Binding-site contacts:
Ligand atom CAG contacts residue HEM1 of chain 1.F at 4.1 Å.
Ligand atom NAH contacts residue TRP74 of chain 1.B at 3.1 Å (h-bond).
Ligand atom CAG contacts residue TRP74 of chain 1.B at 3.9 Å (hydrophobic).
Ligand atom NAH contacts residue HEM1 of chain 1.F at 3.5 Å.
Ligand atom CAD contacts residue HEM1 of chain 1.F at 3.3 Å.
Ligand atom CAA contacts residue HEM1 of chain 1.F at 3.8 Å.
Ligand atom CAA contacts residue MET1 of chain 1.B at 4.3 Å (hydrophobic).
Ligand atom OAB contacts residue TRP74 of chain 1.B at 3.7 Å.
Ligand atom CAC contacts residue HEM1 of chain 1.F at 2.4 Å.
Ligand atom CAA contacts residue VAL5 of chain 1.B at 3.5 Å (hydrophobic).
Ligand atom OAB contacts residue MET144 of chain 1.B at 3.0 Å (h-bond).
Ligand atom CAC contacts residue TRP74 of chain 1.B at 2.5 Å (hydrophobic).
Ligand atom CAG contacts residue PHE70 of chain 1.B at 3.9 Å (hydrophobic).
Ligand atom CAE contacts residue HEM1 of chain 1.F at 2.7 Å.
Ligand atom CAD contacts residue TRP74 of chain 1.B at 3.1 Å (hydrophobic).
Ligand atom CAG contacts residue MET144 of chain 1.B at 3.4 Å (hydrophobic).
Ligand atom CAA contacts residue MET144 of chain 1.B at 3.6 Å (hydrophobic).
Ligand atom CAE contacts residue TRP74 of chain 1.B at 2.7 Å (hydrophobic).
Ligand atom CAC contacts residue LEU148 of chain 1.B at 3.8 Å (hydrophobic).
Ligand atom NAF contacts residue TRP74 of chain 1.B at 2.3 Å (h-bond).
Ligand atom NAH contacts residue MET144 of chain 1.B at 4.2 Å.
Ligand atom CAC contacts residue HIS105 of chain 1.B at 4.3 Å.
Ligand atom NAF contacts residue HIS105 of chain 1.B at 3.7 Å.
Ligand atom NAF contacts residue HEM1 of chain 1.F at 1.9 Å.
Ligand atom CAA contacts residue PHE70 of chain 1.B at 4.1 Å (hydrophobic).
Ligand atom CAD contacts residue LEU148 of chain 1.B at 3.6 Å (hydrophobic).
Ligand atom CAD contacts residue MET144 of chain 1.B at 4.2 Å (hydrophobic).
Ligand atom OAB contacts residue PHE70 of chain 1.B at 3.1 Å.

A protein and the small-molecule ligand that binds it are described below.
Small molecule (SMILES): CC(=O)n1ccnc1

Sequence of chain 1.B:
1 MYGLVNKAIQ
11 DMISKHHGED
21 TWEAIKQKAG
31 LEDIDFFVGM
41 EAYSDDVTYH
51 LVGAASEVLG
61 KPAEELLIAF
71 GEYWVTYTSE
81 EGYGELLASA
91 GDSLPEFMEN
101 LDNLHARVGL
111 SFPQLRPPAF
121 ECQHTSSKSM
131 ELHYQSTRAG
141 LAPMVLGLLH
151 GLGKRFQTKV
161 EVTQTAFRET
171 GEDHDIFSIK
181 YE